Sequence of chain 1.H:
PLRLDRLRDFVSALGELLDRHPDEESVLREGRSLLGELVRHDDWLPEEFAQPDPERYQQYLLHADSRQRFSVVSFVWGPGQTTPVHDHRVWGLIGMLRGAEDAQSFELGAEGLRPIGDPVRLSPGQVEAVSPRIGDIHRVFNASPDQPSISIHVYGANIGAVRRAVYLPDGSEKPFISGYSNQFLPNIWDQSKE

Binding-site contacts:
Ligand atom C3 contacts residue HIS157 of chain 1.H at 3.5 Å.
Ligand atom C3 contacts residue TYR159 of chain 1.H at 3.9 Å (hydrophobic).
Ligand atom O1 contacts residue FE1 of chain 1.JA at 2.1 Å.
Ligand atom C3 contacts residue PHE79 of chain 1.H at 4.5 Å (hydrophobic).
Ligand atom C3 contacts residue VAL144 of chain 1.H at 4.2 Å (hydrophobic).
Ligand atom O3 contacts residue FE1 of chain 1.JA at 2.1 Å.
Ligand atom C1 contacts residue HIS90 of chain 1.H at 3.2 Å.
Ligand atom C1 contacts residue ARG168 of chain 1.H at 3.6 Å.
Ligand atom O3 contacts residue HIS90 of chain 1.H at 2.9 Å (h-bond).
Ligand atom O1 contacts residue HIS142 of chain 1.H at 4.3 Å.
Ligand atom C3 contacts residue HIS90 of chain 1.H at 3.8 Å.
Ligand atom C1 contacts residue HIS92 of chain 1.H at 3.9 Å.
Ligand atom C3 contacts residue THR87 of chain 1.H at 4.1 Å.
Ligand atom O1 contacts residue ARG168 of chain 1.H at 3.7 Å.
Ligand atom O2 contacts residue PHE79 of chain 1.H at 4.4 Å.
Ligand atom O3 contacts residue VAL144 of chain 1.H at 3.2 Å.
Ligand atom C3 contacts residue HIS142 of chain 1.H at 4.2 Å.
Ligand atom C2 contacts residue FE1 of chain 1.JA at 3.2 Å.
Ligand atom C2 contacts residue HIS90 of chain 1.H at 3.6 Å.
Ligand atom O3 contacts residue HIS142 of chain 1.H at 3.0 Å (h-bond).
Ligand atom O2 contacts residue TYR159 of chain 1.H at 4.3 Å.
Ligand atom O3 contacts residue HIS92 of chain 1.H at 4.3 Å.
Ligand atom O1 contacts residue HIS92 of chain 1.H at 3.0 Å (h-bond).
Ligand atom C2 contacts residue PHE79 of chain 1.H at 3.8 Å (hydrophobic).
Ligand atom O1 contacts residue TYR159 of chain 1.H at 2.7 Å (h-bond).
Ligand atom O3 contacts residue THR87 of chain 1.H at 4.0 Å.
Ligand atom C3 contacts residue TRP81 of chain 1.H at 4.4 Å (hydrophobic).
Ligand atom C2 contacts residue TYR159 of chain 1.H at 4.0 Å (hydrophobic).
Ligand atom C1 contacts residue TYR159 of chain 1.H at 3.4 Å (hydrophobic).
Ligand atom O2 contacts residue HIS90 of chain 1.H at 3.6 Å (h-bond).
Ligand atom O2 contacts residue ARG168 of chain 1.H at 2.8 Å (salt-bridge).
Ligand atom O2 contacts residue HIS92 of chain 1.H at 4.4 Å.
Ligand atom O1 contacts residue HIS90 of chain 1.H at 3.3 Å (h-bond).
Ligand atom C1 contacts residue FE1 of chain 1.JA at 2.7 Å.
Ligand atom O3 contacts residue HIS157 of chain 1.H at 4.2 Å.
Ligand atom C2 contacts residue THR87 of chain 1.H at 4.1 Å.
Ligand atom O2 contacts residue FE1 of chain 1.JA at 3.7 Å.
Ligand atom C3 contacts residue FE1 of chain 1.JA at 2.8 Å.
Ligand atom C1 contacts residue PHE79 of chain 1.H at 4.1 Å (hydrophobic).

A small-molecule ligand and the protein it binds are described below.
Small molecule (SMILES): O=C(O)CCO